A small-molecule ligand and the protein it binds are described below.
Small molecule (SMILES): CCN(C)c1nc(N(C)C2CCN(C)CC2)nc2ccccc12

Sequence of chain 1.A:
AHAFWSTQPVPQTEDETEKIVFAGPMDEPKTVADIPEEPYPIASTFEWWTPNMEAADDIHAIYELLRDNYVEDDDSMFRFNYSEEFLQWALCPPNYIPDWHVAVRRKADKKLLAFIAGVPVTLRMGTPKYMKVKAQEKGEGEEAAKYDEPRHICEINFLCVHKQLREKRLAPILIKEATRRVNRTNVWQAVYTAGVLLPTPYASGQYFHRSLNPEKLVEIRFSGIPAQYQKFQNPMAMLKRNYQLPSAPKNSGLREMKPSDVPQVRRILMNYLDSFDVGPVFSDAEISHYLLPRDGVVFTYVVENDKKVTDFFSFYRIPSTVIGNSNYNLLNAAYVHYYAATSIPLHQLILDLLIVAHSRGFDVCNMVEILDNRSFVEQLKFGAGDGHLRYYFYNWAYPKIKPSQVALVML

Binding-site contacts:
Ligand atom C7 contacts residue HXQ1 of chain 1.C at 0.5 Å.
Ligand atom C10 contacts residue HXQ1 of chain 1.C at 0.2 Å.
Ligand atom C22 contacts residue HXQ1 of chain 1.C at 0.8 Å.
Ligand atom C21 contacts residue HXQ1 of chain 1.C at 1.5 Å.
Ligand atom C contacts residue HXQ1 of chain 1.C at 0.0 Å.
Ligand atom C18 contacts residue HXQ1 of chain 1.C at 0.1 Å.
Ligand atom C2 contacts residue HXQ1 of chain 1.C at 0.1 Å.
Ligand atom C4 contacts residue PHE90 of chain 1.A at 3.3 Å (hydrophobic).
Ligand atom C9 contacts residue HXQ1 of chain 1.C at 0.3 Å.
Ligand atom C6 contacts residue TYR345 of chain 1.A at 3.1 Å (hydrophobic).
Ligand atom C5 contacts residue TYR345 of chain 1.A at 3.3 Å (hydrophobic).
Ligand atom N2 contacts residue PHE90 of chain 1.A at 3.4 Å.
Ligand atom C9 contacts residue HZ51 of chain 1.D at 3.2 Å.
Ligand atom N2 contacts residue TYR345 of chain 1.A at 2.7 Å (h-bond).
Ligand atom C6 contacts residue HXQ1 of chain 1.C at 0.4 Å.
Ligand atom C1 contacts residue HXQ1 of chain 1.C at 0.1 Å.
Ligand atom C4 contacts residue TYR217 of chain 1.A at 3.3 Å (hydrophobic).
Ligand atom C5 contacts residue HXQ1 of chain 1.C at 0.2 Å.
Ligand atom C3 contacts residue TYR217 of chain 1.A at 3.5 Å (hydrophobic).
Ligand atom N contacts residue HXQ1 of chain 1.C at 0.1 Å (h-bond).
Ligand atom N6 contacts residue HXQ1 of chain 1.C at 0.1 Å (h-bond).
Ligand atom N1 contacts residue HXQ1 of chain 1.C at 0.0 Å (h-bond).
Ligand atom C8 contacts residue HXQ1 of chain 1.C at 0.5 Å.
Ligand atom C10 contacts residue TYR217 of chain 1.A at 3.6 Å (hydrophobic).
Ligand atom C17 contacts residue TYR345 of chain 1.A at 3.4 Å (hydrophobic).
Ligand atom N7 contacts residue HXQ1 of chain 1.C at 0.6 Å (h-bond).
Ligand atom C8 contacts residue HZ51 of chain 1.D at 2.9 Å.
Ligand atom C7 contacts residue HZ51 of chain 1.D at 3.4 Å.
Ligand atom C23 contacts residue HXQ1 of chain 1.C at 0.3 Å.
Ligand atom C23 contacts residue TYR217 of chain 1.A at 3.6 Å (hydrophobic).
Ligand atom C19 contacts residue HXQ1 of chain 1.C at 0.1 Å.
Ligand atom N1 contacts residue TYR217 of chain 1.A at 3.3 Å (h-bond).
Ligand atom C21 contacts residue MYA1 of chain 1.B at 3.5 Å.
Ligand atom C20 contacts residue HXQ1 of chain 1.C at 0.2 Å.
Ligand atom N2 contacts residue HXQ1 of chain 1.C at 0.1 Å (h-bond).
Ligand atom C contacts residue GLY205 of chain 1.A at 3.5 Å.
Ligand atom C17 contacts residue HXQ1 of chain 1.C at 0.0 Å.
Ligand atom C5 contacts residue TYR217 of chain 1.A at 3.4 Å (hydrophobic).
Ligand atom C4 contacts residue HXQ1 of chain 1.C at 0.1 Å.
Ligand atom C3 contacts residue HXQ1 of chain 1.C at 0.1 Å.